Binding-site contacts:
Ligand atom C16 contacts residue LEU121 of chain 1.B at 4.0 Å (hydrophobic).
Ligand atom C03 contacts residue SER155 of chain 1.A at 4.1 Å.
Ligand atom C15 contacts residue THR157 of chain 1.A at 4.1 Å.
Ligand atom C07 contacts residue CYS199 of chain 1.A at 3.6 Å (hydrophobic).
Ligand atom C04 contacts residue TRP156 of chain 1.A at 3.8 Å (hydrophobic).
Ligand atom C14 contacts residue LEU121 of chain 1.B at 4.2 Å (hydrophobic).
Ligand atom C14 contacts residue TRP156 of chain 1.A at 3.5 Å (hydrophobic).
Ligand atom N10 contacts residue PHE119 of chain 1.B at 2.9 Å.
Ligand atom C16 contacts residue TRP156 of chain 1.A at 3.1 Å (hydrophobic).
Ligand atom C11 contacts residue PHE119 of chain 1.B at 3.5 Å (hydrophobic).
Ligand atom C08 contacts residue CYS200 of chain 1.A at 3.7 Å (hydrophobic).
Ligand atom C03 contacts residue TRP156 of chain 1.A at 3.3 Å (hydrophobic).
Ligand atom C01 contacts residue TYR197 of chain 1.A at 3.6 Å (hydrophobic).
Ligand atom C07 contacts residue TRP156 of chain 1.A at 4.3 Å (hydrophobic).
Ligand atom C01 contacts residue TYR204 of chain 1.A at 3.8 Å (hydrophobic).
Ligand atom N10 contacts residue CYS200 of chain 1.A at 4.4 Å.
Ligand atom C09 contacts residue LEU121 of chain 1.B at 3.8 Å (hydrophobic).
Ligand atom N13 contacts residue SER108 of chain 1.B at 4.3 Å.
Ligand atom C12 contacts residue ASN109 of chain 1.B at 4.3 Å.
Ligand atom C05 contacts residue TRP57 of chain 1.B at 4.2 Å (hydrophobic).
Ligand atom C12 contacts residue VAL111 of chain 1.B at 4.1 Å (hydrophobic).
Ligand atom N02 contacts residue TYR204 of chain 1.A at 3.3 Å.
Ligand atom N02 contacts residue TYR197 of chain 1.A at 3.9 Å.
Ligand atom C15 contacts residue LEU121 of chain 1.B at 4.1 Å (hydrophobic).
Ligand atom C07 contacts residue LEU121 of chain 1.B at 4.0 Å (hydrophobic).
Ligand atom C08 contacts residue LEU121 of chain 1.B at 3.5 Å (hydrophobic).
Ligand atom C09 contacts residue PHE119 of chain 1.B at 3.9 Å (hydrophobic).
Ligand atom C15 contacts residue TRP156 of chain 1.A at 2.7 Å (hydrophobic).
Ligand atom C08 contacts residue PHE119 of chain 1.B at 4.2 Å (hydrophobic).
Ligand atom N10 contacts residue LEU121 of chain 1.B at 4.0 Å.
Ligand atom C08 contacts residue CYS199 of chain 1.A at 3.4 Å (hydrophobic).
Ligand atom C14 contacts residue THR157 of chain 1.A at 3.9 Å.
Ligand atom N02 contacts residue TRP156 of chain 1.A at 3.9 Å.
Ligand atom C01 contacts residue CYS199 of chain 1.A at 3.5 Å (hydrophobic).
Ligand atom C12 contacts residue THR157 of chain 1.A at 3.6 Å.
Ligand atom C06 contacts residue CYS199 of chain 1.A at 3.6 Å (hydrophobic).
Ligand atom N13 contacts residue TRP156 of chain 1.A at 3.9 Å.
Ligand atom N13 contacts residue THR157 of chain 1.A at 3.0 Å.
Ligand atom C11 contacts residue VAL111 of chain 1.B at 3.6 Å (hydrophobic).
Ligand atom C03 contacts residue TYR100 of chain 1.A at 3.8 Å (hydrophobic).

Sequence of chain 1.B:
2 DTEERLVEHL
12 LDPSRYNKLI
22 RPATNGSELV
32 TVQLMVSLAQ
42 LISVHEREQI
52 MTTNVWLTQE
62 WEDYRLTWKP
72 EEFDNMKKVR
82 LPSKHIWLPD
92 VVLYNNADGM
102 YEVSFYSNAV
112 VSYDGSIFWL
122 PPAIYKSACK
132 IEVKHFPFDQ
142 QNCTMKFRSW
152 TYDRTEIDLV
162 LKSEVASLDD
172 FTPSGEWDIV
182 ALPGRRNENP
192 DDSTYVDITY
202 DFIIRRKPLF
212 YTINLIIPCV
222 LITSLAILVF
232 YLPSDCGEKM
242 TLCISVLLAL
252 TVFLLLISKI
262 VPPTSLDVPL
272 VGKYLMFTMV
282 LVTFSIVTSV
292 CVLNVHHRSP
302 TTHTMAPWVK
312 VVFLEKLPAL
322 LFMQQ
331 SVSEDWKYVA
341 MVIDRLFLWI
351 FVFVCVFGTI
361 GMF

Sequence of chain 1.A:
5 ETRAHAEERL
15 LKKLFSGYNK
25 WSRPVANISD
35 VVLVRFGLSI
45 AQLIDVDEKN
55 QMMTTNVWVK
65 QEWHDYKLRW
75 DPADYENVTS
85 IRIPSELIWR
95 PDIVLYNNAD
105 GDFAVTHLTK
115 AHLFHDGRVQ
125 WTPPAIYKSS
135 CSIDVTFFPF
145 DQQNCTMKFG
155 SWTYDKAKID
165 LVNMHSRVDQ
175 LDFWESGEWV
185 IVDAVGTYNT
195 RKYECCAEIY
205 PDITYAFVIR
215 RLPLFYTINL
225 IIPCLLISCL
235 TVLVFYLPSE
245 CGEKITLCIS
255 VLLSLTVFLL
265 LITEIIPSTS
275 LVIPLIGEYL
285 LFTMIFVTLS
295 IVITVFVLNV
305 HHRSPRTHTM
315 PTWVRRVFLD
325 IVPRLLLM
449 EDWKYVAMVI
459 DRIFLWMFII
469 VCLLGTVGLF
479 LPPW

This small molecule binds to this protein.
Small molecule (SMILES): c1cnc2cc3c(cc2n1)[C@@H]1CNC[C@H]3C1